Binding-site contacts:
Ligand atom C3 contacts residue ASN14 of chain 1.C at 3.6 Å.
Ligand atom C4 contacts residue ASN14 of chain 1.C at 4.2 Å.
Ligand atom O5 contacts residue ASN14 of chain 1.C at 2.5 Å (h-bond).
Ligand atom C8 contacts residue ASN14 of chain 1.C at 3.2 Å.
Ligand atom N2 contacts residue ASN14 of chain 1.C at 2.5 Å (h-bond).
Ligand atom C2 contacts residue ASN14 of chain 1.C at 2.3 Å.
Ligand atom C5 contacts residue ASN14 of chain 1.C at 3.7 Å.
Ligand atom O7 contacts residue ASN14 of chain 1.C at 3.9 Å.
Ligand atom C7 contacts residue ASN14 of chain 1.C at 3.0 Å.
Ligand atom C1 contacts residue ASN14 of chain 1.C at 1.4 Å.
Ligand atom C1 contacts residue VAL13 of chain 1.C at 4.3 Å (hydrophobic).

The protein below binds the small molecule below.
Small molecule (SMILES): CC(=O)N[C@@H]1[C@@H](O)[C@H](O)[C@@H](CO)O[C@H]1O

Sequence of chain 1.C:
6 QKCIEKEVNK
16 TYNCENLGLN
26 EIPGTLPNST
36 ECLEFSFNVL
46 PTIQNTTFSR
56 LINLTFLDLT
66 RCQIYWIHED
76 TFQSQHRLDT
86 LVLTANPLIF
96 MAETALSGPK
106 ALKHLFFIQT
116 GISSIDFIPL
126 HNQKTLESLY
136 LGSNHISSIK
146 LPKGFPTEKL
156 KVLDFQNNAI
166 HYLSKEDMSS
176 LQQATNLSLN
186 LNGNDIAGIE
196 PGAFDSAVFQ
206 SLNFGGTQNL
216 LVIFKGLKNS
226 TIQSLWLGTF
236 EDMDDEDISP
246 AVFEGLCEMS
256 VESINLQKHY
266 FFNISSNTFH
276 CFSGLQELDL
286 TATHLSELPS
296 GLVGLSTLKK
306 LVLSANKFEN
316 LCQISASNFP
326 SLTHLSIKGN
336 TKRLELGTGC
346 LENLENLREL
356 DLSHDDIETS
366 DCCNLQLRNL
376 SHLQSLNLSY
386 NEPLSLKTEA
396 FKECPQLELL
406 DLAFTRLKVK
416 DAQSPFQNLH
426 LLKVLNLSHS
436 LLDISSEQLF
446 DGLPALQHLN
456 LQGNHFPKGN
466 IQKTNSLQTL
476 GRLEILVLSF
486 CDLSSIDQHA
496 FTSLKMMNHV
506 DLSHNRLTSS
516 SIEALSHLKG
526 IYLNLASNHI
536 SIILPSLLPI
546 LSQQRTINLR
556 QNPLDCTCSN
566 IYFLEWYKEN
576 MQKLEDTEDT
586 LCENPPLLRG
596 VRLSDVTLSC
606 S